The small molecule below binds the protein below.
Small molecule (SMILES): CC[N+](C)(CC)CCC[n+]1c(-c2ccccc2)c2cc(N)ccc2c2ccc(N)cc21

Sequence of chain 1.B:
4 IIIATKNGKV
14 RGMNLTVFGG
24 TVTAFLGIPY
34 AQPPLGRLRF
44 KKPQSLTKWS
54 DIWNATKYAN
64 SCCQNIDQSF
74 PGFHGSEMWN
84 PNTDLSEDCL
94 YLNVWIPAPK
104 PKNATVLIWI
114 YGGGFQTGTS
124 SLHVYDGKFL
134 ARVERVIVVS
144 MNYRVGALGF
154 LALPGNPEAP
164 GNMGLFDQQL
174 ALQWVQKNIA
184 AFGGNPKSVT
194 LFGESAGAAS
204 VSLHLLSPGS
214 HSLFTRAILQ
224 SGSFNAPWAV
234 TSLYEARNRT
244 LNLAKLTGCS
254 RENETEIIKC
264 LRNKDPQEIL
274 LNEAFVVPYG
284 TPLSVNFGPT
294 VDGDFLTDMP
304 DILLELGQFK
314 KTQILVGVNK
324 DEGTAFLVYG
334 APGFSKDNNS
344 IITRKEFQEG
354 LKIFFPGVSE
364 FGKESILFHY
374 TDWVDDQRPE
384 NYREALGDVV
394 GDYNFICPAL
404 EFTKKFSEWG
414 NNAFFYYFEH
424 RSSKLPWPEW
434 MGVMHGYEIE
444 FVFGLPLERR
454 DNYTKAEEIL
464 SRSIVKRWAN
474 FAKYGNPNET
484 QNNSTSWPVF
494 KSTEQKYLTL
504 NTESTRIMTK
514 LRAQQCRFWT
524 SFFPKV

Binding-site contacts:
Ligand atom C41 contacts residue PHE329 of chain 1.B at 3.5 Å (hydrophobic).
Ligand atom C29 contacts residue VAL288 of chain 1.B at 3.9 Å (hydrophobic).
Ligand atom C18 contacts residue PRO285 of chain 1.B at 3.6 Å (hydrophobic).
Ligand atom C26 contacts residue PHE329 of chain 1.B at 3.7 Å (hydrophobic).
Ligand atom C28 contacts residue LEU286 of chain 1.B at 3.9 Å (hydrophobic).
Ligand atom C33 contacts residue ASP70 of chain 1.B at 3.5 Å.
Ligand atom N23 contacts residue PHE329 of chain 1.B at 3.3 Å.
Ligand atom N37 contacts residue SER198 of chain 1.B at 3.4 Å (h-bond).
Ligand atom C22 contacts residue PHE329 of chain 1.B at 3.8 Å (hydrophobic).
Ligand atom C20 contacts residue PRO285 of chain 1.B at 3.8 Å (hydrophobic).
Ligand atom C21 contacts residue PRO285 of chain 1.B at 3.6 Å (hydrophobic).
Ligand atom C24 contacts residue GLY117 of chain 1.B at 4.0 Å.
Ligand atom C25 contacts residue GLY117 of chain 1.B at 4.0 Å.
Ligand atom C43 contacts residue HIS438 of chain 1.B at 3.5 Å.
Ligand atom C46 contacts residue GLY116 of chain 1.B at 3.6 Å.
Ligand atom C44 contacts residue GLU197 of chain 1.B at 3.9 Å.
Ligand atom C24 contacts residue PHE329 of chain 1.B at 3.4 Å (hydrophobic).
Ligand atom N37 contacts residue TRP231 of chain 1.B at 3.3 Å.
Ligand atom C28 contacts residue GLY117 of chain 1.B at 3.9 Å.
Ligand atom C29 contacts residue GLY117 of chain 1.B at 3.9 Å.
Ligand atom C47 contacts residue TRP82 of chain 1.B at 3.7 Å (hydrophobic).
Ligand atom C19 contacts residue PRO285 of chain 1.B at 3.7 Å (hydrophobic).
Ligand atom C45 contacts residue ILE442 of chain 1.B at 3.7 Å (hydrophobic).
Ligand atom C27 contacts residue GLY117 of chain 1.B at 4.0 Å.
Ligand atom C21 contacts residue SER287 of chain 1.B at 3.1 Å.
Ligand atom C16 contacts residue LEU286 of chain 1.B at 3.8 Å (hydrophobic).
Ligand atom C28 contacts residue TRP231 of chain 1.B at 3.9 Å (hydrophobic).
Ligand atom C29 contacts residue LEU286 of chain 1.B at 3.5 Å (hydrophobic).
Ligand atom C17 contacts residue PRO285 of chain 1.B at 3.5 Å (hydrophobic).
Ligand atom C16 contacts residue PRO285 of chain 1.B at 3.5 Å (hydrophobic).
Ligand atom C33 contacts residue TYR332 of chain 1.B at 3.7 Å (hydrophobic).
Ligand atom C45 contacts residue GLU197 of chain 1.B at 3.5 Å.
Ligand atom N37 contacts residue PHE398 of chain 1.B at 3.7 Å.
Ligand atom C28 contacts residue VAL288 of chain 1.B at 3.9 Å (hydrophobic).
Ligand atom C32 contacts residue TYR332 of chain 1.B at 3.4 Å (hydrophobic).
Ligand atom C45 contacts residue TYR128 of chain 1.B at 3.9 Å (hydrophobic).
Ligand atom C48 contacts residue TRP82 of chain 1.B at 3.5 Å (hydrophobic).
Ligand atom C45 contacts residue TRP82 of chain 1.B at 3.4 Å (hydrophobic).
Ligand atom C16 contacts residue SER287 of chain 1.B at 3.1 Å.
Ligand atom C44 contacts residue GLY439 of chain 1.B at 4.0 Å.